Binding-site contacts:
Ligand atom O12 contacts residue GLY135 of chain 1.A at 3.6 Å.
Ligand atom O6 contacts residue ASN484 of chain 1.A at 2.8 Å (h-bond).
Ligand atom O12 contacts residue ASP283 of chain 1.A at 2.7 Å (salt-bridge).
Ligand atom C6 contacts residue GLY135 of chain 1.A at 3.7 Å.
Ligand atom C8 contacts residue ASN284 of chain 1.A at 3.4 Å.
Ligand atom O6 contacts residue HIS377 of chain 1.A at 2.7 Å (h-bond).
Ligand atom O3 contacts residue GLU672 of chain 1.A at 2.7 Å (salt-bridge).
Ligand atom O4 contacts residue ASN484 of chain 1.A at 3.3 Å (h-bond).
Ligand atom O9 contacts residue ASP339 of chain 1.A at 3.1 Å (salt-bridge).
Ligand atom C8 contacts residue HIS377 of chain 1.A at 3.3 Å.
Ligand atom O4 contacts residue GLY675 of chain 1.A at 2.7 Å (h-bond).
Ligand atom C12 contacts residue ASN284 of chain 1.A at 3.6 Å.
Ligand atom C5 contacts residue GLY135 of chain 1.A at 3.7 Å.
Ligand atom O3 contacts residue ALA673 of chain 1.A at 3.4 Å (h-bond).
Ligand atom C11 contacts residue ASP283 of chain 1.A at 3.3 Å.
Ligand atom C5 contacts residue LEU136 of chain 1.A at 3.7 Å (hydrophobic).
Ligand atom C7 contacts residue ASN284 of chain 1.A at 3.4 Å.
Ligand atom C6 contacts residue ASN484 of chain 1.A at 3.2 Å.
Ligand atom O6 contacts residue LEU139 of chain 1.A at 3.6 Å.
Ligand atom C3 contacts residue GLU672 of chain 1.A at 3.4 Å.
Ligand atom O2 contacts residue ASN284 of chain 1.A at 2.7 Å (h-bond).
Ligand atom C6 contacts residue HIS377 of chain 1.A at 3.7 Å.
Ligand atom C2 contacts residue ASN284 of chain 1.A at 3.8 Å.
Ligand atom C12 contacts residue LEU136 of chain 1.A at 3.5 Å (hydrophobic).
Ligand atom O5 contacts residue LEU136 of chain 1.A at 3.3 Å (h-bond).
Ligand atom O2 contacts residue TYR573 of chain 1.A at 3.1 Å (h-bond).
Ligand atom C9 contacts residue ASN284 of chain 1.A at 3.7 Å.
Ligand atom O4 contacts residue SER674 of chain 1.A at 3.3 Å.
Ligand atom C3 contacts residue GLY675 of chain 1.A at 3.8 Å.
Ligand atom O12 contacts residue LEU136 of chain 1.A at 3.2 Å (h-bond).
Ligand atom O9 contacts residue HIS377 of chain 1.A at 3.8 Å.
Ligand atom C12 contacts residue ASP283 of chain 1.A at 3.4 Å.
Ligand atom C10 contacts residue ASN284 of chain 1.A at 3.4 Å.
Ligand atom O2 contacts residue GLU672 of chain 1.A at 3.1 Å (salt-bridge).
Ligand atom C4 contacts residue GLY675 of chain 1.A at 3.7 Å.
Ligand atom O3 contacts residue GLY675 of chain 1.A at 3.1 Å (h-bond).
Ligand atom C2 contacts residue HIS377 of chain 1.A at 3.6 Å.
Ligand atom O9 contacts residue THR378 of chain 1.A at 3.2 Å.
Ligand atom C11 contacts residue ASN284 of chain 1.A at 3.4 Å.
Ligand atom O3 contacts residue SER674 of chain 1.A at 3.1 Å (h-bond).

A small-molecule ligand and the protein it binds are described below.
Small molecule (SMILES): OC[C@H]1O[C@@H](c2cc(O)ccc2O)[C@H](O)[C@@H](O)[C@@H]1O

Sequence of chain 1.A:
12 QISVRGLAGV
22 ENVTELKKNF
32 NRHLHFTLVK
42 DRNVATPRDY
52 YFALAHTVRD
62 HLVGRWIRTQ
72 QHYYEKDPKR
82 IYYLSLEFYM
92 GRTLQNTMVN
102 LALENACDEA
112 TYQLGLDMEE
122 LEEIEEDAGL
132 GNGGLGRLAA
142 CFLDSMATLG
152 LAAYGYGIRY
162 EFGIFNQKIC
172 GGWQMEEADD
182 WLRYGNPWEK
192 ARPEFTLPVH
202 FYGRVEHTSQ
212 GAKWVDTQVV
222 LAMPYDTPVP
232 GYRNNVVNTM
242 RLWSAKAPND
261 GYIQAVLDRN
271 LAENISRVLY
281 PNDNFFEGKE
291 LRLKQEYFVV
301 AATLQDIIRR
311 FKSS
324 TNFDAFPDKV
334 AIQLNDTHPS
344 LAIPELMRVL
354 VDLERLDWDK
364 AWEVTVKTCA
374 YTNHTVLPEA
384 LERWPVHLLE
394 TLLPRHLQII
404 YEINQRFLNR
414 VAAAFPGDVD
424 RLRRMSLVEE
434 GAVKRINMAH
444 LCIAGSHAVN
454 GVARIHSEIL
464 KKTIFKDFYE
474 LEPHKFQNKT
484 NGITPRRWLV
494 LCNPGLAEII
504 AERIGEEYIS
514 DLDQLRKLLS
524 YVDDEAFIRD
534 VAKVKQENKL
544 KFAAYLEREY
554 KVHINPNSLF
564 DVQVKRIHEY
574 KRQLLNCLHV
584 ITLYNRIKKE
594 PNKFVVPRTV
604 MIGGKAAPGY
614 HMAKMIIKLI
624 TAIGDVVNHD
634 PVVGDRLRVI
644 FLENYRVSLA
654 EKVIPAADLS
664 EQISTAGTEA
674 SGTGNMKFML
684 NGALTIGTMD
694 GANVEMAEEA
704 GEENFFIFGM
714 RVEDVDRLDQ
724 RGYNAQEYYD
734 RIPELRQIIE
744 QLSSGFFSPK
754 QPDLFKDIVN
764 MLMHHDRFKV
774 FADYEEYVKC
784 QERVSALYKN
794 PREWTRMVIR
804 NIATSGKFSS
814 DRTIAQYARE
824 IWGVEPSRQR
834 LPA